A small-molecule ligand and the protein it binds are described below.
Small molecule (SMILES): Nc1ncnc2c1ncn2[C@@H]1O[C@H](CO[P](=O)(O)O[P](=O)(O)CP(=O)(O)O)[C@@H](O)[C@H]1O

Sequence of chain 1.F:
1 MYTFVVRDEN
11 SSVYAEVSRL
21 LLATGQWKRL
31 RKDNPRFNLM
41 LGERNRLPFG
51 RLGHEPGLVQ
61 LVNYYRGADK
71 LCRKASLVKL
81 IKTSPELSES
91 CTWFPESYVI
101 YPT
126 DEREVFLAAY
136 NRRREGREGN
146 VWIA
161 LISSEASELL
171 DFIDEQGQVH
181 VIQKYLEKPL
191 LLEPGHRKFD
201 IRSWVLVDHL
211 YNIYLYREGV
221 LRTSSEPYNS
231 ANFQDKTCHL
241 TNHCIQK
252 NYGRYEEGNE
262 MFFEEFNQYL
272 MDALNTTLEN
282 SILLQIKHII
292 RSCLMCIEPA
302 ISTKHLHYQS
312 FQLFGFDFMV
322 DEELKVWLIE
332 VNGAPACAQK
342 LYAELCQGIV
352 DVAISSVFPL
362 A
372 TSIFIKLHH

Binding-site contacts:
Ligand atom C5' contacts residue ASN242 of chain 1.F at 3.0 Å.
Ligand atom O2' contacts residue LEU240 of chain 1.F at 3.6 Å.
Ligand atom O3G contacts residue ARG222 of chain 1.F at 3.5 Å (salt-bridge).
Ligand atom C2' contacts residue THR241 of chain 1.F at 3.8 Å.
Ligand atom O3' contacts residue THR241 of chain 1.F at 3.4 Å (h-bond).
Ligand atom O2G contacts residue GLU331 of chain 1.F at 3.7 Å.
Ligand atom PG contacts residue ASN333 of chain 1.F at 3.8 Å.
Ligand atom O2G contacts residue ASN333 of chain 1.F at 2.8 Å (h-bond).
Ligand atom O2A contacts residue ILE330 of chain 1.F at 3.6 Å.
Ligand atom C2 contacts residue TYR185 of chain 1.F at 3.8 Å (hydrophobic).
Ligand atom N3 contacts residue TYR185 of chain 1.F at 3.9 Å.
Ligand atom C5 contacts residue ILE330 of chain 1.F at 3.9 Å (hydrophobic).
Ligand atom O3G contacts residue ARG202 of chain 1.F at 3.1 Å (salt-bridge).
Ligand atom N3 contacts residue LYS198 of chain 1.F at 3.5 Å (salt-bridge).
Ligand atom O3G contacts residue ASN333 of chain 1.F at 3.2 Å (h-bond).
Ligand atom O1G contacts residue ASN242 of chain 1.F at 3.8 Å.
Ligand atom O2' contacts residue THR241 of chain 1.F at 2.9 Å (h-bond).
Ligand atom C3B contacts residue GLU331 of chain 1.F at 2.9 Å.
Ligand atom C8 contacts residue ILE148 of chain 1.F at 3.7 Å (hydrophobic).
Ligand atom C2 contacts residue LEU186 of chain 1.F at 3.7 Å (hydrophobic).
Ligand atom N6 contacts residue ILE148 of chain 1.F at 3.5 Å.
Ligand atom PG contacts residue GLU331 of chain 1.F at 3.6 Å.
Ligand atom N6 contacts residue GLN183 of chain 1.F at 3.0 Å (h-bond).
Ligand atom N1 contacts residue TYR185 of chain 1.F at 3.8 Å.
Ligand atom O3A contacts residue ASN242 of chain 1.F at 3.9 Å.
Ligand atom O3G contacts residue ASP318 of chain 1.F at 2.8 Å (salt-bridge).
Ligand atom C4' contacts residue ASN242 of chain 1.F at 3.5 Å.
Ligand atom O2B contacts residue ASN242 of chain 1.F at 3.1 Å (h-bond).
Ligand atom O1B contacts residue LYS74 of chain 1.F at 3.6 Å.
Ligand atom N1 contacts residue LEU186 of chain 1.F at 3.2 Å (h-bond).
Ligand atom N7 contacts residue ILE148 of chain 1.F at 3.6 Å.
Ligand atom O3' contacts residue ASN242 of chain 1.F at 3.8 Å.
Ligand atom O2' contacts residue HIS239 of chain 1.F at 3.4 Å (h-bond).
Ligand atom N7 contacts residue GLN183 of chain 1.F at 3.7 Å.
Ligand atom C4' contacts residue LEU240 of chain 1.F at 4.0 Å (hydrophobic).
Ligand atom O3' contacts residue ASP200 of chain 1.F at 3.8 Å.
Ligand atom PG contacts residue ASP318 of chain 1.F at 3.9 Å.
Ligand atom O3G contacts residue GLU331 of chain 1.F at 3.8 Å.
Ligand atom O2A contacts residue GLU331 of chain 1.F at 3.5 Å.
Ligand atom N6 contacts residue LYS184 of chain 1.F at 3.1 Å (salt-bridge).